Binding-site contacts:
Ligand atom C26 contacts residue TYR83 of chain 2.A at 3.4 Å (hydrophobic).
Ligand atom F2 contacts residue ILE85 of chain 2.A at 3.8 Å.
Ligand atom N contacts residue HEM1 of chain 2.B at 2.2 Å.
Ligand atom C16 contacts residue PHE194 of chain 2.A at 3.9 Å (hydrophobic).
Ligand atom C2 contacts residue HEM1 of chain 2.B at 3.0 Å.
Ligand atom F contacts residue ILE52 of chain 2.A at 3.6 Å.
Ligand atom F2 contacts residue MET440 of chain 2.A at 3.9 Å.
Ligand atom O contacts residue VAL441 of chain 2.A at 3.6 Å.
Ligand atom O1 contacts residue ALA271 of chain 2.A at 3.7 Å.
Ligand atom C15 contacts residue MET340 of chain 2.A at 3.8 Å (hydrophobic).
Ligand atom O1 contacts residue PHE270 of chain 2.A at 3.8 Å.
Ligand atom C13 contacts residue PHE194 of chain 2.A at 3.9 Å (hydrophobic).
Ligand atom C18 contacts residue PHE28 of chain 2.A at 3.4 Å (hydrophobic).
Ligand atom C4 contacts residue LEU336 of chain 2.A at 3.8 Å (hydrophobic).
Ligand atom C contacts residue ALA271 of chain 2.A at 3.3 Å (hydrophobic).
Ligand atom C31 contacts residue HEM1 of chain 2.B at 3.9 Å.
Ligand atom C30 contacts residue ALA271 of chain 2.A at 3.7 Å (hydrophobic).
Ligand atom C15 contacts residue PHE194 of chain 2.A at 3.7 Å (hydrophobic).
Ligand atom C24 contacts residue MET86 of chain 2.A at 3.6 Å (hydrophobic).
Ligand atom N5 contacts residue TYR83 of chain 2.A at 3.4 Å.
Ligand atom C7 contacts residue MET440 of chain 2.A at 3.6 Å (hydrophobic).
Ligand atom C3 contacts residue LEU336 of chain 2.A at 3.7 Å (hydrophobic).
Ligand atom C23 contacts residue MET440 of chain 2.A at 3.8 Å (hydrophobic).
Ligand atom C contacts residue THR275 of chain 2.A at 3.8 Å.
Ligand atom C14 contacts residue PHE194 of chain 2.A at 3.9 Å (hydrophobic).
Ligand atom C1 contacts residue HEM1 of chain 2.B at 3.1 Å.
Ligand atom F1 contacts residue ILE25 of chain 2.A at 3.8 Å.
Ligand atom C9 contacts residue MET440 of chain 2.A at 3.3 Å (hydrophobic).
Ligand atom C19 contacts residue PHE28 of chain 2.A at 3.6 Å (hydrophobic).
Ligand atom C10 contacts residue MET440 of chain 2.A at 3.4 Å (hydrophobic).
Ligand atom C8 contacts residue MET440 of chain 2.A at 3.5 Å (hydrophobic).
Ligand atom C26 contacts residue MET86 of chain 2.A at 3.9 Å (hydrophobic).
Ligand atom F1 contacts residue PHE28 of chain 2.A at 3.5 Å.
Ligand atom C32 contacts residue TYR96 of chain 2.A at 3.7 Å (hydrophobic).
Ligand atom C1 contacts residue ALA271 of chain 2.A at 3.3 Å (hydrophobic).
Ligand atom F2 contacts residue TYR83 of chain 2.A at 3.4 Å.
Ligand atom F contacts residue ILE50 of chain 2.A at 3.6 Å.
Ligand atom F contacts residue PHE28 of chain 2.A at 3.8 Å.
Ligand atom O contacts residue MET440 of chain 2.A at 3.7 Å.
Ligand atom C24 contacts residue PHE270 of chain 2.A at 3.9 Å (hydrophobic).

A protein and the small-molecule ligand that binds it are described below.
Small molecule (SMILES): O=C(N[C@H](Cc1c[nH]c2ccccc12)C(=O)Nc1ccncc1)c1ccc(N2CCN(c3ccc(F)cc3F)CC2)cc1F

Sequence of chain 2.A:
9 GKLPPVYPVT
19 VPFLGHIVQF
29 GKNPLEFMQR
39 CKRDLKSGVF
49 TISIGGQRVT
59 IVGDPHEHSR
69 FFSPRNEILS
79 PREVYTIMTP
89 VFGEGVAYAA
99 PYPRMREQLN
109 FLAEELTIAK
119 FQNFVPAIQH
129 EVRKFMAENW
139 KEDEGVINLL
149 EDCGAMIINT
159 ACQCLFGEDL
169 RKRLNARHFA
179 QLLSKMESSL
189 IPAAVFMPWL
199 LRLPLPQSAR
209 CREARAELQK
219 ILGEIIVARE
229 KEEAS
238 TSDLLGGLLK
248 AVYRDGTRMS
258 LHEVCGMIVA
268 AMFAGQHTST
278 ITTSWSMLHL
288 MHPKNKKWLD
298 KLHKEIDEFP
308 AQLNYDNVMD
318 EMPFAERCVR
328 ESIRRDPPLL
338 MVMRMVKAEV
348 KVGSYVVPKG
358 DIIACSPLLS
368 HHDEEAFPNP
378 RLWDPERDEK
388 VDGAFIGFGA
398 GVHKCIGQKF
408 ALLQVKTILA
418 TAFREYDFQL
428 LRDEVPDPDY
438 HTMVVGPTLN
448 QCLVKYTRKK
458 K

Sequence of chain 1.A:
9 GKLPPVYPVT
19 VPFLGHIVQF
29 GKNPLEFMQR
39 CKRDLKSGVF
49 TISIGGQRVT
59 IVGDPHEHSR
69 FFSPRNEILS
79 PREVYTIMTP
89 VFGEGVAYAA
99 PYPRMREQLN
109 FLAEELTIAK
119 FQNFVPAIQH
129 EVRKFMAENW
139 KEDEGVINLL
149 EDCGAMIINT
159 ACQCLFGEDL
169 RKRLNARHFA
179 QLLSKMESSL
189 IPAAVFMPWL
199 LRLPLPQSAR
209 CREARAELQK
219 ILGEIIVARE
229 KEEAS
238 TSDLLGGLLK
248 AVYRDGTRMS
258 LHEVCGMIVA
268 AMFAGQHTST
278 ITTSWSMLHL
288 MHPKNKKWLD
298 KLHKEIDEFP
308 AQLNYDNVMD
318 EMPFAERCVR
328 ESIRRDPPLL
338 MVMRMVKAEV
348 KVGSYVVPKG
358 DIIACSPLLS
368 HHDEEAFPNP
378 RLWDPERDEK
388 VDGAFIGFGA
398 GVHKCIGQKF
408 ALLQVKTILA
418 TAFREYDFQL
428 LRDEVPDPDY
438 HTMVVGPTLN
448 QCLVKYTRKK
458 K